Sequence of chain 1.D:
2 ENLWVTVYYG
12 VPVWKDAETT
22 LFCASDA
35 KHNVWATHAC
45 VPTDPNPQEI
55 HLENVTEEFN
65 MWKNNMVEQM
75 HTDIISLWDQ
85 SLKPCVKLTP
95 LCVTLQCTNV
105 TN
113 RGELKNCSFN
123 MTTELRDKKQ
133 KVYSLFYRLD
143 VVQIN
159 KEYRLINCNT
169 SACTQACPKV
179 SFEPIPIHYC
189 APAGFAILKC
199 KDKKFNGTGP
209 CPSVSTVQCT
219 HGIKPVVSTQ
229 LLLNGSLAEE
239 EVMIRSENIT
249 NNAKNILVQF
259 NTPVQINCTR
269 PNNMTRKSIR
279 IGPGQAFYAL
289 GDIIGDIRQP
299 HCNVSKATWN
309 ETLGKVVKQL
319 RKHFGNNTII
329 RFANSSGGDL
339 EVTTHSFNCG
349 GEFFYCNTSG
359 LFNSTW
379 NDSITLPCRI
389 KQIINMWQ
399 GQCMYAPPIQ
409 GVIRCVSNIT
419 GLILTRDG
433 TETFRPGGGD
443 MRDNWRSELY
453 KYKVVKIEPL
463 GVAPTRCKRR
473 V

A protein and the small-molecule ligand that binds it are described below.
Small molecule (SMILES): CC(=O)N[C@H]1[C@H](O[C@H]2[C@H](O)[C@@H](NC(C)=O)CO[C@@H]2CO)O[C@H](CO)[C@@H](O)[C@@H]1O

Binding-site contacts:
Ligand atom C7 contacts residue ASN232 of chain 1.D at 3.6 Å.
Ligand atom N2 contacts residue ASN416 of chain 1.D at 3.0 Å (h-bond).
Ligand atom C5 contacts residue ASN416 of chain 1.D at 3.5 Å.
Ligand atom C6 contacts residue PRO261 of chain 1.D at 4.0 Å (hydrophobic).
Ligand atom C7 contacts residue LYS222 of chain 1.D at 4.4 Å.
Ligand atom C6 contacts residue LEU235 of chain 1.D at 4.0 Å (hydrophobic).
Ligand atom C5 contacts residue PRO261 of chain 1.D at 4.4 Å (hydrophobic).
Ligand atom C3 contacts residue ASN416 of chain 1.D at 3.8 Å.
Ligand atom O7 contacts residue LYS222 of chain 1.D at 3.7 Å.
Ligand atom C4 contacts residue ASN416 of chain 1.D at 4.2 Å.
Ligand atom C8 contacts residue GLY233 of chain 1.D at 4.2 Å.
Ligand atom C1 contacts residue ASN416 of chain 1.D at 1.4 Å.
Ligand atom O7 contacts residue ASN416 of chain 1.D at 4.4 Å.
Ligand atom C8 contacts residue ASN232 of chain 1.D at 3.8 Å.
Ligand atom C8 contacts residue LYS222 of chain 1.D at 4.4 Å.
Ligand atom C6 contacts residue ASN416 of chain 1.D at 3.6 Å.
Ligand atom O7 contacts residue NAG1 of chain 1.G at 3.9 Å.
Ligand atom N2 contacts residue ASN232 of chain 1.D at 4.4 Å.
Ligand atom O5 contacts residue ASN416 of chain 1.D at 2.4 Å (h-bond).
Ligand atom C2 contacts residue ASN416 of chain 1.D at 2.4 Å.
Ligand atom O6 contacts residue PRO261 of chain 1.D at 4.3 Å.
Ligand atom C7 contacts residue ASN416 of chain 1.D at 3.4 Å.
Ligand atom C8 contacts residue ASN416 of chain 1.D at 3.4 Å.
Ligand atom O7 contacts residue ASN232 of chain 1.D at 2.8 Å (h-bond).
Ligand atom O5 contacts residue PRO261 of chain 1.D at 3.9 Å.
Ligand atom O6 contacts residue LEU235 of chain 1.D at 3.8 Å.